Sequence of chain 1.D:
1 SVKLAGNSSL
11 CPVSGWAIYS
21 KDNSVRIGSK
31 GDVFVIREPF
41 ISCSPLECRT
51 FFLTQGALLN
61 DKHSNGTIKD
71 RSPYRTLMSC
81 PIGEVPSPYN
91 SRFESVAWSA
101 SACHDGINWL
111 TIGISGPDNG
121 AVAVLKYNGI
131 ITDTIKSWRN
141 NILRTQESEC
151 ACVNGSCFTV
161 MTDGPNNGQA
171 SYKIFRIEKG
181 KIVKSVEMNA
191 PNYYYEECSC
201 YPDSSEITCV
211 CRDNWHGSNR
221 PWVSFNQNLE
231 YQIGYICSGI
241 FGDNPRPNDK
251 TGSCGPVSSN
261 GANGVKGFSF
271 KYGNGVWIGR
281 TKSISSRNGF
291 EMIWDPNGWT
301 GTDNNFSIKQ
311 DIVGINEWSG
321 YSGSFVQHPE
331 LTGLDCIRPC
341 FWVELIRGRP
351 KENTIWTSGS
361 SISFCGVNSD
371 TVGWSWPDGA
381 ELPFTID

The protein below binds the small molecule below.
Small molecule (SMILES): CC(=O)N[C@H]1[C@H](O[C@H]2[C@H](O)[C@@H](NC(C)=O)CO[C@@H]2CO)O[C@H](CO)[C@@H](O)[C@@H]1O

Binding-site contacts:
Ligand atom N2 contacts residue ASN65 of chain 1.D at 2.9 Å (h-bond).
Ligand atom C8 contacts residue ASN65 of chain 1.D at 4.3 Å.
Ligand atom C8 contacts residue LYS62 of chain 1.D at 4.4 Å.
Ligand atom O7 contacts residue ASN65 of chain 1.D at 3.3 Å (h-bond).
Ligand atom C3 contacts residue ASN65 of chain 1.D at 3.8 Å.
Ligand atom C2 contacts residue ASN65 of chain 1.D at 2.4 Å.
Ligand atom O5 contacts residue ASN65 of chain 1.D at 2.3 Å (h-bond).
Ligand atom O7 contacts residue LYS62 of chain 1.D at 3.9 Å.
Ligand atom C8 contacts residue ILE386 of chain 1.D at 4.3 Å (hydrophobic).
Ligand atom C4 contacts residue ASN65 of chain 1.D at 4.1 Å.
Ligand atom C7 contacts residue ILE355 of chain 1.D at 4.4 Å (hydrophobic).
Ligand atom C1 contacts residue ASN65 of chain 1.D at 1.4 Å.
Ligand atom C5 contacts residue ASN65 of chain 1.D at 3.6 Å.
Ligand atom C8 contacts residue ILE355 of chain 1.D at 3.8 Å (hydrophobic).
Ligand atom C7 contacts residue ASN65 of chain 1.D at 3.2 Å.
Ligand atom O7 contacts residue GLU381 of chain 1.C at 4.4 Å.

Sequence of chain 1.C:
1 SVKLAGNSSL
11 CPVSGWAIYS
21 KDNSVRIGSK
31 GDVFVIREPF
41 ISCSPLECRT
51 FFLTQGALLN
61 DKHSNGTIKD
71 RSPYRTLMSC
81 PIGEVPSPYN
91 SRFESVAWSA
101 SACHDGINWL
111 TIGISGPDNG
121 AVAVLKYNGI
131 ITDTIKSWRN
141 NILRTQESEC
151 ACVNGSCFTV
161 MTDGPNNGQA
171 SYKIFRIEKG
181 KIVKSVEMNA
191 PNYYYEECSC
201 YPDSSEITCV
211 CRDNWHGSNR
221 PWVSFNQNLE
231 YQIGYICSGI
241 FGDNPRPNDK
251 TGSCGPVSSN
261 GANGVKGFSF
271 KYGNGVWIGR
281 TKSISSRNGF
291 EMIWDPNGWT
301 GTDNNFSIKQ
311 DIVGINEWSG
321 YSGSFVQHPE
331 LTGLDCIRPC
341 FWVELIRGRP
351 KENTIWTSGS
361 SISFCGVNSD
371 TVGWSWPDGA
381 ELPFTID